Sequence of chain 1.F:
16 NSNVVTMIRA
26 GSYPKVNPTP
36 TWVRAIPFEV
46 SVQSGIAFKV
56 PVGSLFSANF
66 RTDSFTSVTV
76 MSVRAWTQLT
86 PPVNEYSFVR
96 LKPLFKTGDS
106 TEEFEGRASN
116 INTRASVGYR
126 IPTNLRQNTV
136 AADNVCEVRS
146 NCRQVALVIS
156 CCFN

Sequence of chain 1.E:
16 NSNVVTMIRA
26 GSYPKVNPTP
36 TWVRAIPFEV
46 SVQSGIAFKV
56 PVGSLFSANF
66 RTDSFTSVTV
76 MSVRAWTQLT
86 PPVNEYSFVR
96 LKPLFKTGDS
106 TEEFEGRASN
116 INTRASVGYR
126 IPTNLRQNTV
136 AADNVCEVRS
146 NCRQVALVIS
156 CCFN

Binding-site contacts:
Ligand atom OP3 contacts residue ILE23 of chain 1.F at 3.4 Å.
Ligand atom O5' contacts residue MET76 of chain 1.E at 4.5 Å.
Ligand atom N3 contacts residue ASN16 of chain 1.F at 3.1 Å (h-bond).
Ligand atom N3 contacts residue ARG125 of chain 1.E at 4.1 Å.
Ligand atom O3' contacts residue ARG125 of chain 1.E at 4.1 Å.
Ligand atom C5 contacts residue ARG125 of chain 1.E at 3.8 Å.
Ligand atom C1' contacts residue ARG125 of chain 1.E at 4.5 Å.
Ligand atom OP3 contacts residue SER77 of chain 1.E at 3.8 Å.
Ligand atom C2' contacts residue ARG125 of chain 1.E at 4.0 Å.
Ligand atom C4 contacts residue ARG125 of chain 1.E at 3.9 Å.
Ligand atom O2 contacts residue ASN16 of chain 1.F at 3.0 Å (h-bond).
Ligand atom O5' contacts residue ARG125 of chain 1.E at 3.4 Å (salt-bridge).
Ligand atom O2 contacts residue ARG125 of chain 1.E at 4.3 Å.
Ligand atom N1 contacts residue ARG125 of chain 1.E at 4.0 Å.
Ligand atom C2 contacts residue ARG125 of chain 1.E at 4.1 Å.
Ligand atom C5 contacts residue THR21 of chain 1.F at 4.5 Å.
Ligand atom C5' contacts residue MET76 of chain 1.E at 4.1 Å (hydrophobic).
Ligand atom OP2 contacts residue ARG131 of chain 1.E at 4.0 Å.
Ligand atom OP1 contacts residue ARG131 of chain 1.E at 3.3 Å (salt-bridge).
Ligand atom C2 contacts residue ASN16 of chain 1.F at 3.4 Å.
Ligand atom O4 contacts residue ASN16 of chain 1.F at 4.4 Å.
Ligand atom OP1 contacts residue ARG125 of chain 1.E at 3.1 Å (salt-bridge).
Ligand atom O4 contacts residue SER17 of chain 1.F at 3.1 Å.
Ligand atom P contacts residue ILE23 of chain 1.F at 3.7 Å.
Ligand atom P contacts residue ARG125 of chain 1.E at 3.9 Å.
Ligand atom O4 contacts residue ARG125 of chain 1.E at 4.1 Å.
Ligand atom N3 contacts residue SER17 of chain 1.F at 4.3 Å.
Ligand atom C4 contacts residue SER17 of chain 1.F at 3.9 Å.
Ligand atom C4' contacts residue ARG125 of chain 1.E at 4.4 Å.
Ligand atom C3' contacts residue ARG125 of chain 1.E at 3.5 Å.
Ligand atom OP2 contacts residue SER77 of chain 1.E at 3.9 Å.
Ligand atom OP3 contacts residue ARG125 of chain 1.E at 3.2 Å.
Ligand atom C5' contacts residue ARG131 of chain 1.E at 3.3 Å.
Ligand atom OP1 contacts residue ILE23 of chain 1.F at 3.3 Å.
Ligand atom O5' contacts residue ARG131 of chain 1.E at 2.6 Å (salt-bridge).
Ligand atom C6 contacts residue ARG125 of chain 1.E at 3.7 Å.
Ligand atom OP2 contacts residue ILE23 of chain 1.F at 4.1 Å.
Ligand atom C5' contacts residue ARG125 of chain 1.E at 4.2 Å.
Ligand atom P contacts residue ARG131 of chain 1.E at 3.4 Å.
Ligand atom C4 contacts residue ASN16 of chain 1.F at 4.2 Å.

A protein and the small-molecule ligand that binds it are described below.
Small molecule (SMILES): CO[P](=O)(O)O[C@H]1[C@@H](O)[C@H](n2ccc(=O)[nH]c2=O)O[C@@H]1COP(=O)(O)O